Sequence of chain 1.D:
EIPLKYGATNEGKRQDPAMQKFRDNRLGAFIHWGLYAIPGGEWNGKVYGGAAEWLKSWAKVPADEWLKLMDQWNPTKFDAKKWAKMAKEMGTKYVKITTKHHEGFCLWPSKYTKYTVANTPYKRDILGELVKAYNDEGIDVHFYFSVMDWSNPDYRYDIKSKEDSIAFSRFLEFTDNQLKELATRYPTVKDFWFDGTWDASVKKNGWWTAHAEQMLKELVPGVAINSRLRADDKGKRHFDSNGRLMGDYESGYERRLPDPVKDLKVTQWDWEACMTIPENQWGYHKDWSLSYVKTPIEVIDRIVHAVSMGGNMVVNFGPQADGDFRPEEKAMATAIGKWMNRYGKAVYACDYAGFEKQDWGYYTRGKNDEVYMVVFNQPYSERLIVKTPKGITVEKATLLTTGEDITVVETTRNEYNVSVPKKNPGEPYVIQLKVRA

This small molecule binds to this protein.
Small molecule (SMILES): C[C@@H]1O[C@@H](Oc2ccc([N+](=O)[O-])cc2)[C@@H](O)[C@H](O)[C@@H]1O

Binding-site contacts:
Ligand atom C4 contacts residue ASP199 of chain 1.D at 3.9 Å.
Ligand atom C5 contacts residue TRP286 of chain 1.D at 3.6 Å (hydrophobic).
Ligand atom C1 contacts residue ASP199 of chain 1.D at 3.1 Å.
Ligand atom C4 contacts residue TRP286 of chain 1.D at 3.7 Å (hydrophobic).
Ligand atom O4 contacts residue TYR148 of chain 1.D at 3.5 Å.
Ligand atom C2 contacts residue ASP199 of chain 1.D at 3.0 Å.
Ligand atom C3' contacts residue GLU258 of chain 1.D at 3.8 Å.
Ligand atom C3 contacts residue TRP58 of chain 1.D at 3.8 Å (hydrophobic).
Ligand atom O2 contacts residue TRP202 of chain 1.D at 3.7 Å.
Ligand atom O3' contacts residue ARG259 of chain 1.D at 3.6 Å (salt-bridge).
Ligand atom C5' contacts residue ARG232 of chain 1.D at 3.7 Å.
Ligand atom O5 contacts residue ASP199 of chain 1.D at 2.8 Å (salt-bridge).
Ligand atom O2' contacts residue SO41 of chain 1.L at 3.4 Å (h-bond).
Ligand atom C6 contacts residue TRP286 of chain 1.D at 3.6 Å (hydrophobic).
Ligand atom C3 contacts residue HIS105 of chain 1.D at 3.5 Å.
Ligand atom O2' contacts residue ARG232 of chain 1.D at 3.9 Å.
Ligand atom O4 contacts residue ASP199 of chain 1.D at 3.4 Å (salt-bridge).
Ligand atom O3 contacts residue GLU57 of chain 1.D at 2.8 Å (salt-bridge).
Ligand atom C6' contacts residue TRP202 of chain 1.D at 3.6 Å (hydrophobic).
Ligand atom C4 contacts residue HIS36 of chain 1.D at 3.3 Å.
Ligand atom O4 contacts residue HIS105 of chain 1.D at 3.0 Å (h-bond).
Ligand atom C6 contacts residue TRP197 of chain 1.D at 3.7 Å (hydrophobic).
Ligand atom C3 contacts residue GLU57 of chain 1.D at 3.7 Å.
Ligand atom C3 contacts residue ASP199 of chain 1.D at 3.9 Å.
Ligand atom N1' contacts residue GLU258 of chain 1.D at 3.7 Å.
Ligand atom C5 contacts residue ASP199 of chain 1.D at 3.8 Å.
Ligand atom C6 contacts residue HIS36 of chain 1.D at 3.9 Å.
Ligand atom O2 contacts residue TRP58 of chain 1.D at 2.7 Å (h-bond).
Ligand atom C2 contacts residue HIS106 of chain 1.D at 3.4 Å.
Ligand atom O2 contacts residue ASP199 of chain 1.D at 4.1 Å.
Ligand atom O3' contacts residue GLU258 of chain 1.D at 3.1 Å.
Ligand atom C5' contacts residue SO41 of chain 1.L at 3.5 Å.
Ligand atom C1 contacts residue TRP202 of chain 1.D at 3.8 Å (hydrophobic).
Ligand atom O4 contacts residue HIS36 of chain 1.D at 2.5 Å (h-bond).
Ligand atom C2 contacts residue TRP58 of chain 1.D at 3.8 Å (hydrophobic).
Ligand atom O2 contacts residue HIS106 of chain 1.D at 2.9 Å (h-bond).
Ligand atom C4 contacts residue HIS105 of chain 1.D at 3.9 Å.
Ligand atom O3 contacts residue HIS105 of chain 1.D at 3.1 Å (h-bond).
Ligand atom C4' contacts residue GLU258 of chain 1.D at 3.9 Å.
Ligand atom O3 contacts residue TRP58 of chain 1.D at 3.1 Å (h-bond).